The small molecule below binds the protein below.
Small molecule (SMILES): COc1ccc(OCc2ccc(COc3c(Cl)cccc3Cl)cc2)c(Cl)c1

Binding-site contacts:
Ligand atom O2 contacts residue VAL196 of chain 15.A at 3.4 Å.
Ligand atom CL2 contacts residue ILE25 of chain 15.C at 3.4 Å.
Ligand atom C21 contacts residue HIS207 of chain 15.A at 3.6 Å.
Ligand atom C13 contacts residue PHE134 of chain 15.A at 3.7 Å (hydrophobic).
Ligand atom O3 contacts residue PHE130 of chain 15.A at 3.6 Å.
Ligand atom C7 contacts residue MET132 of chain 15.A at 3.3 Å (hydrophobic).
Ligand atom C1 contacts residue TYR205 of chain 15.A at 3.8 Å (hydrophobic).
Ligand atom C13 contacts residue MET132 of chain 15.A at 3.4 Å (hydrophobic).
Ligand atom C7 contacts residue PHE237 of chain 15.A at 3.5 Å (hydrophobic).
Ligand atom C19 contacts residue LEU240 of chain 15.A at 3.8 Å (hydrophobic).
Ligand atom O1 contacts residue ILE110 of chain 15.A at 3.7 Å.
Ligand atom CL3 contacts residue LEU240 of chain 15.A at 3.8 Å.
Ligand atom C13 contacts residue ILE110 of chain 15.A at 3.7 Å (hydrophobic).
Ligand atom C17 contacts residue ALA24 of chain 15.C at 3.7 Å (hydrophobic).
Ligand atom C8 contacts residue MET132 of chain 15.A at 3.4 Å (hydrophobic).
Ligand atom C21 contacts residue TYR205 of chain 15.A at 3.8 Å (hydrophobic).
Ligand atom C11 contacts residue ILE110 of chain 15.A at 3.8 Å (hydrophobic).
Ligand atom C20 contacts residue ILE194 of chain 15.A at 3.8 Å (hydrophobic).
Ligand atom C2 contacts residue PHE237 of chain 15.A at 3.6 Å (hydrophobic).
Ligand atom O1 contacts residue PHE237 of chain 15.A at 3.8 Å.
Ligand atom C9 contacts residue VAL199 of chain 15.A at 3.6 Å (hydrophobic).
Ligand atom CL3 contacts residue PHE134 of chain 15.A at 3.8 Å.
Ligand atom CL2 contacts residue ALA24 of chain 15.C at 3.5 Å.
Ligand atom C16 contacts residue ALA24 of chain 15.C at 3.8 Å (hydrophobic).
Ligand atom C12 contacts residue PHE134 of chain 15.A at 3.8 Å (hydrophobic).
Ligand atom C6 contacts residue TYR112 of chain 15.A at 3.7 Å (hydrophobic).
Ligand atom C16 contacts residue TYR159 of chain 15.A at 3.8 Å (hydrophobic).
Ligand atom C10 contacts residue TYR159 of chain 15.A at 3.5 Å (hydrophobic).
Ligand atom C5 contacts residue TYR112 of chain 15.A at 3.5 Å (hydrophobic).
Ligand atom O1 contacts residue MET132 of chain 15.A at 3.7 Å.
Ligand atom C14 contacts residue TYR159 of chain 15.A at 3.5 Å (hydrophobic).
Ligand atom O3 contacts residue TYR112 of chain 15.A at 3.6 Å.
Ligand atom CL2 contacts residue TYR159 of chain 15.A at 3.6 Å.
Ligand atom C4 contacts residue MET132 of chain 15.A at 3.8 Å (hydrophobic).
Ligand atom C3 contacts residue MET132 of chain 15.A at 3.7 Å (hydrophobic).
Ligand atom C9 contacts residue PHE237 of chain 15.A at 3.7 Å (hydrophobic).
Ligand atom C12 contacts residue ILE110 of chain 15.A at 3.8 Å (hydrophobic).
Ligand atom C17 contacts residue TYR159 of chain 15.A at 3.7 Å (hydrophobic).
Ligand atom C21 contacts residue SER128 of chain 15.A at 3.8 Å.
Ligand atom C20 contacts residue LEU240 of chain 15.A at 3.8 Å (hydrophobic).

Sequence of chain 15.C:
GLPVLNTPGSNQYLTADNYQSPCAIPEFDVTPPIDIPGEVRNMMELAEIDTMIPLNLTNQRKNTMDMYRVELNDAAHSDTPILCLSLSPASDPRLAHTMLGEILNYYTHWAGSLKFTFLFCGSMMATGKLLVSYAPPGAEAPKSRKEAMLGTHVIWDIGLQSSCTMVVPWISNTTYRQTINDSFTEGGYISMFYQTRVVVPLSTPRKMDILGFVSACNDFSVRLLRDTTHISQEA

Sequence of chain 15.A:
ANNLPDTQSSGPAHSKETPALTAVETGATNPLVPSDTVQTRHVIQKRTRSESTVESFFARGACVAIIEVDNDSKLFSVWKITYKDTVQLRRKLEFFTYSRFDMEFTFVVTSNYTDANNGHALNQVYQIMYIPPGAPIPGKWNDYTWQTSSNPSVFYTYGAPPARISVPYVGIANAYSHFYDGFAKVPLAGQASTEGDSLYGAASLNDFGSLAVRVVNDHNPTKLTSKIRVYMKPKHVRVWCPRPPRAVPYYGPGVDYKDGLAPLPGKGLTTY